Binding-site contacts:
Ligand atom C4 contacts residue ALA107 of chain 1.A at 4.5 Å (hydrophobic).
Ligand atom C2 contacts residue ALA107 of chain 1.A at 3.9 Å (hydrophobic).
Ligand atom C2 contacts residue TRP108 of chain 1.A at 3.9 Å (hydrophobic).
Ligand atom C3 contacts residue TRP108 of chain 1.A at 4.1 Å (hydrophobic).
Ligand atom C1 contacts residue GLN57 of chain 1.A at 3.3 Å.
Ligand atom C3 contacts residue ALA107 of chain 1.A at 3.2 Å (hydrophobic).
Ligand atom C1 contacts residue ASN59 of chain 1.A at 4.1 Å.
Ligand atom OH contacts residue TRP63 of chain 1.A at 3.4 Å.
Ligand atom OH contacts residue ILE58 of chain 1.A at 3.5 Å.
Ligand atom C4 contacts residue ASN59 of chain 1.A at 3.9 Å.
Ligand atom C4 contacts residue TRP63 of chain 1.A at 4.5 Å (hydrophobic).
Ligand atom OH contacts residue ASN59 of chain 1.A at 2.8 Å (h-bond).
Ligand atom C1 contacts residue ASP52 of chain 1.A at 3.5 Å.
Ligand atom C3 contacts residue GLN57 of chain 1.A at 4.0 Å.
Ligand atom OH contacts residue GLN57 of chain 1.A at 3.9 Å.
Ligand atom C4 contacts residue ILE58 of chain 1.A at 3.9 Å (hydrophobic).
Ligand atom C4 contacts residue GLN57 of chain 1.A at 3.8 Å.
Ligand atom C2 contacts residue LEU56 of chain 1.A at 4.5 Å (hydrophobic).
Ligand atom C4 contacts residue TRP108 of chain 1.A at 3.9 Å (hydrophobic).
Ligand atom C2 contacts residue GLN57 of chain 1.A at 3.0 Å.
Ligand atom C4 contacts residue ILE98 of chain 1.A at 4.0 Å (hydrophobic).
Ligand atom OH contacts residue ILE98 of chain 1.A at 4.2 Å.

Sequence of chain 1.A:
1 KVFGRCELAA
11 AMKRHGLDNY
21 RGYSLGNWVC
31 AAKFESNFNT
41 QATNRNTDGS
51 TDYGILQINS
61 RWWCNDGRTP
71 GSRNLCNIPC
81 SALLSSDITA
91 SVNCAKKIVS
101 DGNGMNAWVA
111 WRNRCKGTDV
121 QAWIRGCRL

A protein and the small-molecule ligand that binds it are described below.
Small molecule (SMILES): CCCCO